Sequence of chain 1.B:
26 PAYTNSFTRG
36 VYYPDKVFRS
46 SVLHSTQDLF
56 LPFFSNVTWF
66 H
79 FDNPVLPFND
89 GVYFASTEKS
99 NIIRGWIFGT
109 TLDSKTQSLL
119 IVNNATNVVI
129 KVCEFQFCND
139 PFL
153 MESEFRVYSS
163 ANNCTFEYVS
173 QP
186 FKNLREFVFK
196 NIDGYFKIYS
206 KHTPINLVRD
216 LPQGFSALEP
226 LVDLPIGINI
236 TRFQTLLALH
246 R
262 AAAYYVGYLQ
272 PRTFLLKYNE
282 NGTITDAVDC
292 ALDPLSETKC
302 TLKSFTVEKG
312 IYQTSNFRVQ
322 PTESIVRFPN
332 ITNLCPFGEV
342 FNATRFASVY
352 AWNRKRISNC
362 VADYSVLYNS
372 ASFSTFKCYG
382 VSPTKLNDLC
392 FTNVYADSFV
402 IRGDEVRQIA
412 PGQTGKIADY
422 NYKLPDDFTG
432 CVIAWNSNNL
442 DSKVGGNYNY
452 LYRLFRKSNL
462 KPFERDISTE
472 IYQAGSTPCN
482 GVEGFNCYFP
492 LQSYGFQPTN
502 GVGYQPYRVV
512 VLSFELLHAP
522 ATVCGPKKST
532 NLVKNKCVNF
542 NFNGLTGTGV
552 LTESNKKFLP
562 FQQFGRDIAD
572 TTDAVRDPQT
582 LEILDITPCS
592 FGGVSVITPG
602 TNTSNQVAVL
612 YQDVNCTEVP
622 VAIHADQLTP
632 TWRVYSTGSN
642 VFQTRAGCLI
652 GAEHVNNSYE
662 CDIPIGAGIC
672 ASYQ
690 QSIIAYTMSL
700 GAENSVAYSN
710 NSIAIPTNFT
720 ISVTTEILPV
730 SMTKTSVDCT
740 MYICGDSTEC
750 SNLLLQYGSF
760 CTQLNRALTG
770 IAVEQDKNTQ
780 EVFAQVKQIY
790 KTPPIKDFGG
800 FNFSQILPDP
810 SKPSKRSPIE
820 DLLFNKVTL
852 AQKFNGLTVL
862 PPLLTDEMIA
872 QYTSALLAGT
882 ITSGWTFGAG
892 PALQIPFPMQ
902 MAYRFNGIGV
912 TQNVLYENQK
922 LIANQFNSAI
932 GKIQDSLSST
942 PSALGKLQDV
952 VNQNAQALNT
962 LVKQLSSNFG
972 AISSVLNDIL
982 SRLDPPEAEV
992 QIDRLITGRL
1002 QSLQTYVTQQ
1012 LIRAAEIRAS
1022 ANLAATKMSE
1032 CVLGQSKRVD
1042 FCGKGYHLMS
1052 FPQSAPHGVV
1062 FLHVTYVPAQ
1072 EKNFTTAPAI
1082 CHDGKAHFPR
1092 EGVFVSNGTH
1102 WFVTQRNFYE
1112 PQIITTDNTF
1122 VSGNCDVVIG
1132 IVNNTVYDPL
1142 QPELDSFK

A protein and the small-molecule ligand that binds it are described below.
Small molecule (SMILES): CC(=O)N[C@@H]1[C@@H](O)[C@H](O)[C@@H](CO)O[C@H]1O

Binding-site contacts:
Ligand atom C5 contacts residue ASN1074 of chain 1.B at 3.7 Å.
Ligand atom N2 contacts residue ASN1074 of chain 1.B at 2.9 Å (h-bond).
Ligand atom O7 contacts residue ALA706 of chain 1.B at 3.5 Å.
Ligand atom C2 contacts residue ASN1074 of chain 1.B at 2.5 Å.
Ligand atom C7 contacts residue ASN1074 of chain 1.B at 3.7 Å.
Ligand atom O5 contacts residue ASN1074 of chain 1.B at 2.4 Å (h-bond).
Ligand atom C8 contacts residue ASN1074 of chain 1.B at 4.1 Å.
Ligand atom C7 contacts residue ALA706 of chain 1.B at 4.5 Å (hydrophobic).
Ligand atom C3 contacts residue ASN1074 of chain 1.B at 3.8 Å.
Ligand atom C4 contacts residue ASN1074 of chain 1.B at 4.3 Å.
Ligand atom C1 contacts residue ASN1074 of chain 1.B at 1.4 Å.